This protein binds this small molecule.
Small molecule (SMILES): O=C(CO)c1ccccc1

Sequence of chain 1.A:
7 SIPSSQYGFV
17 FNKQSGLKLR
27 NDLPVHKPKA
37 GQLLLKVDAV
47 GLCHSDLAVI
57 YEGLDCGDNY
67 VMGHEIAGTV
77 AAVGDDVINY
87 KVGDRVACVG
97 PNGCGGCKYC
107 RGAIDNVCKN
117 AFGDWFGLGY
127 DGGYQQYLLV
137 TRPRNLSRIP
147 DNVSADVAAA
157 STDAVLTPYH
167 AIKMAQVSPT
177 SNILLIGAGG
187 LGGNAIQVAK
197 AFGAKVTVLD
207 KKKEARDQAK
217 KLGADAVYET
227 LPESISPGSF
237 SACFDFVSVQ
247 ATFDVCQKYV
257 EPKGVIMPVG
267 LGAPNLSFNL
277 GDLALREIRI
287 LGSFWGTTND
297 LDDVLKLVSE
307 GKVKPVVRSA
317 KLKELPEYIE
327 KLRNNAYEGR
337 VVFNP

Binding-site contacts:
Ligand atom CAJ contacts residue SER51 of chain 1.A at 3.7 Å.
Ligand atom CAI contacts residue PHE290 of chain 1.A at 4.0 Å (hydrophobic).
Ligand atom CAH contacts residue ASP159 of chain 1.A at 4.2 Å.
Ligand atom CAJ contacts residue PHE290 of chain 1.A at 3.8 Å (hydrophobic).
Ligand atom OAA contacts residue TRP291 of chain 1.A at 4.0 Å.
Ligand atom CAG contacts residue SER51 of chain 1.A at 4.1 Å.
Ligand atom OAB contacts residue TRP291 of chain 1.A at 4.3 Å.
Ligand atom CAC contacts residue PHE290 of chain 1.A at 4.4 Å (hydrophobic).
Ligand atom CAI contacts residue TRP291 of chain 1.A at 4.4 Å (hydrophobic).
Ligand atom CAH contacts residue TRP291 of chain 1.A at 4.2 Å (hydrophobic).
Ligand atom CAE contacts residue LEU60 of chain 1.A at 3.9 Å (hydrophobic).
Ligand atom CAH contacts residue SER51 of chain 1.A at 4.2 Å.
Ligand atom CAE contacts residue TRP121 of chain 1.A at 3.8 Å (hydrophobic).
Ligand atom OAB contacts residue SER51 of chain 1.A at 4.0 Å.
Ligand atom OAA contacts residue SER51 of chain 1.A at 3.2 Å (h-bond).
Ligand atom OAB contacts residue THR163 of chain 1.A at 4.0 Å.
Ligand atom CAG contacts residue PHE290 of chain 1.A at 4.3 Å (hydrophobic).
Ligand atom CAH contacts residue PHE290 of chain 1.A at 3.8 Å (hydrophobic).
Ligand atom CAF contacts residue PHE290 of chain 1.A at 3.6 Å (hydrophobic).
Ligand atom CAI contacts residue SER51 of chain 1.A at 3.3 Å.
Ligand atom OAA contacts residue LEU124 of chain 1.A at 4.1 Å.
Ligand atom CAG contacts residue TRP121 of chain 1.A at 3.9 Å (hydrophobic).
Ligand atom OAA contacts residue ASP159 of chain 1.A at 4.2 Å.
Ligand atom CAF contacts residue SER51 of chain 1.A at 4.4 Å.
Ligand atom CAD contacts residue PHE290 of chain 1.A at 3.9 Å (hydrophobic).
Ligand atom OAB contacts residue ASP159 of chain 1.A at 2.9 Å (salt-bridge).